Sequence of chain 1.A:
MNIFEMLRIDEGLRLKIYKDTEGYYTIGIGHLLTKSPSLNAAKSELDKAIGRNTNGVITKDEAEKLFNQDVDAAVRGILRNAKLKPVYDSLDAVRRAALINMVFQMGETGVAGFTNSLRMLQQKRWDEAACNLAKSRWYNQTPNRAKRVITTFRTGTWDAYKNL

This small molecule binds to this protein.
Small molecule (SMILES): CC1(C)C=C(CSS(C)(=O)=O)C(C)(C)N1[O]

Binding-site contacts:
Ligand atom S1 contacts residue CYS131 of chain 1.A at 2.0 Å (h-bond).
Ligand atom C3 contacts residue CYS131 of chain 1.A at 4.4 Å (hydrophobic).
Ligand atom C4 contacts residue CYS131 of chain 1.A at 3.1 Å (hydrophobic).